Sequence of chain 1.F:
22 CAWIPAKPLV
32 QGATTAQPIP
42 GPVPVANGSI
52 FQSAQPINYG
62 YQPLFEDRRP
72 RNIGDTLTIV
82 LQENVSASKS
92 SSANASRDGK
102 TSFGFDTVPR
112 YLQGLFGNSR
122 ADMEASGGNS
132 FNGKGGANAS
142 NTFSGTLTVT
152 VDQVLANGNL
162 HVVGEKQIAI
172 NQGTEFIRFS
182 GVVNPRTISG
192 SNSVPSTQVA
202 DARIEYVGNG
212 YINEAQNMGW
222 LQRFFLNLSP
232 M

Binding-site contacts:
Ligand atom C6 contacts residue TRP221 of chain 1.E at 4.5 Å (hydrophobic).
Ligand atom C4 contacts residue LEU229 of chain 1.D at 3.9 Å (hydrophobic).
Ligand atom C3 contacts residue LEU229 of chain 1.D at 4.2 Å (hydrophobic).
Ligand atom C4 contacts residue TRP221 of chain 1.E at 4.3 Å (hydrophobic).
Ligand atom C1 contacts residue CYS22 of chain 1.F at 1.7 Å (hydrophobic).
Ligand atom C2 contacts residue CYS22 of chain 1.F at 2.6 Å (hydrophobic).
Ligand atom O1 contacts residue LEU229 of chain 1.D at 4.2 Å.
Ligand atom C7 contacts residue TRP221 of chain 1.E at 3.7 Å (hydrophobic).
Ligand atom C1 contacts residue ALA23 of chain 1.F at 4.4 Å (hydrophobic).
Ligand atom C2 contacts residue LEU229 of chain 1.D at 3.9 Å (hydrophobic).
Ligand atom C2 contacts residue ASN228 of chain 1.D at 3.9 Å.
Ligand atom C1 contacts residue LEU229 of chain 1.D at 4.3 Å (hydrophobic).
Ligand atom O1 contacts residue TRP24 of chain 1.F at 3.3 Å.
Ligand atom C5 contacts residue TRP221 of chain 1.E at 4.3 Å (hydrophobic).
Ligand atom O1 contacts residue CYS22 of chain 1.F at 2.6 Å (h-bond).
Ligand atom C8 contacts residue TRP221 of chain 1.E at 4.0 Å (hydrophobic).
Ligand atom C1 contacts residue ASN228 of chain 1.D at 4.5 Å.
Ligand atom C3 contacts residue CYS22 of chain 1.F at 3.6 Å (hydrophobic).
Ligand atom C1 contacts residue TRP24 of chain 1.F at 4.2 Å (hydrophobic).

The small molecule below binds the protein below.
Small molecule (SMILES): CCCCCCCC(=O)O

Sequence of chain 1.D:
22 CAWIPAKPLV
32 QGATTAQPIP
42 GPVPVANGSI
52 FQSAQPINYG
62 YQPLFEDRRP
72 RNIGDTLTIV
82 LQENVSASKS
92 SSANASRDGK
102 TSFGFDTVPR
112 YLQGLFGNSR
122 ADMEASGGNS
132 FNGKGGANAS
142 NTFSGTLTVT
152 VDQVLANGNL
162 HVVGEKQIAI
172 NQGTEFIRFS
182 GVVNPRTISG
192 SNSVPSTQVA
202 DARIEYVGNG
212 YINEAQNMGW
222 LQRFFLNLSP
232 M

Sequence of chain 1.E:
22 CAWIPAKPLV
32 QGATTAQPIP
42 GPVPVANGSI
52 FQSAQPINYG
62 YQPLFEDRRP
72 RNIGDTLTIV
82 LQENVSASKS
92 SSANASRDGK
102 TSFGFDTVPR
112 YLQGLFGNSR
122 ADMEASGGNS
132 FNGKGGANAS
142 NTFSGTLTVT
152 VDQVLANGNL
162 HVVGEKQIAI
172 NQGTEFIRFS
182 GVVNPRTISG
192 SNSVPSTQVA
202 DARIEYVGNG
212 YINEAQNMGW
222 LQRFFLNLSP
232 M